A small-molecule ligand and the protein it binds are described below.
Small molecule (SMILES): CC(=O)N[C@@H]1[C@@H](O)[C@H](O)[C@@H](CO)O[C@H]1O

Binding-site contacts:
Ligand atom C8 contacts residue PHE801 of chain 1.D at 4.5 Å (hydrophobic).
Ligand atom O7 contacts residue ASN802 of chain 1.D at 2.9 Å (h-bond).
Ligand atom C2 contacts residue SER804 of chain 1.D at 4.4 Å.
Ligand atom C6 contacts residue GLN805 of chain 1.D at 4.2 Å.
Ligand atom C4 contacts residue ASN802 of chain 1.D at 4.2 Å.
Ligand atom O5 contacts residue ASN802 of chain 1.D at 2.4 Å (h-bond).
Ligand atom C2 contacts residue ASN802 of chain 1.D at 2.4 Å.
Ligand atom C1 contacts residue ASN802 of chain 1.D at 1.4 Å.
Ligand atom C3 contacts residue ASN802 of chain 1.D at 3.8 Å.
Ligand atom C7 contacts residue ASN802 of chain 1.D at 3.1 Å.
Ligand atom C1 contacts residue SER804 of chain 1.D at 3.9 Å.
Ligand atom N2 contacts residue SER804 of chain 1.D at 4.1 Å.
Ligand atom C8 contacts residue ASN802 of chain 1.D at 4.1 Å.
Ligand atom C5 contacts residue ASN802 of chain 1.D at 3.7 Å.
Ligand atom N2 contacts residue ASN802 of chain 1.D at 2.9 Å (h-bond).

Sequence of chain 1.D:
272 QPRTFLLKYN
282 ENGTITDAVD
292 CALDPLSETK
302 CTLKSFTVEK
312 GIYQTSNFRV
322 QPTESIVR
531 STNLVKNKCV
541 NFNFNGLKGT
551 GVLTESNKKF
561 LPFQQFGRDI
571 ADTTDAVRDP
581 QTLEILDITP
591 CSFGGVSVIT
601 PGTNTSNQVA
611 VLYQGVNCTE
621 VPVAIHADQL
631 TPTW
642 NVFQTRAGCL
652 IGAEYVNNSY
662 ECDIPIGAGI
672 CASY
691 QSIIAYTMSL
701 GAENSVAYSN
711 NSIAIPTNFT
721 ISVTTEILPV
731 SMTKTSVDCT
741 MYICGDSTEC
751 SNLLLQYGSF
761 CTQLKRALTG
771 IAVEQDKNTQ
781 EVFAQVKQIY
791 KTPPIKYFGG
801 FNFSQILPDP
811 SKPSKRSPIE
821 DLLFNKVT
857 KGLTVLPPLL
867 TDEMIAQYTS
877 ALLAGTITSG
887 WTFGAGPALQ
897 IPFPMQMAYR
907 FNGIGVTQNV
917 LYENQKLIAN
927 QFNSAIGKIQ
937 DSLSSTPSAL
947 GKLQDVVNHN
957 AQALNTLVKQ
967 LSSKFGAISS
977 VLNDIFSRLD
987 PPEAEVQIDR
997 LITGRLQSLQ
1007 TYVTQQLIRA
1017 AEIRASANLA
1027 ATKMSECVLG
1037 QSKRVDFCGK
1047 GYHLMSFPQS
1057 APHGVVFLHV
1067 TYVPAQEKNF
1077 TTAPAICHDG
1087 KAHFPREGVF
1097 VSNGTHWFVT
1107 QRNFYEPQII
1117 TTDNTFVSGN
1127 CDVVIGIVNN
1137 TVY